A protein and the small-molecule ligand that binds it are described below.
Small molecule (SMILES): O=c1[nH]cnc2c1ncn2[C@@H]1O[C@H](COP(=O)(O)O)[C@@H](O)[C@H]1O

Sequence of chain 1.B:
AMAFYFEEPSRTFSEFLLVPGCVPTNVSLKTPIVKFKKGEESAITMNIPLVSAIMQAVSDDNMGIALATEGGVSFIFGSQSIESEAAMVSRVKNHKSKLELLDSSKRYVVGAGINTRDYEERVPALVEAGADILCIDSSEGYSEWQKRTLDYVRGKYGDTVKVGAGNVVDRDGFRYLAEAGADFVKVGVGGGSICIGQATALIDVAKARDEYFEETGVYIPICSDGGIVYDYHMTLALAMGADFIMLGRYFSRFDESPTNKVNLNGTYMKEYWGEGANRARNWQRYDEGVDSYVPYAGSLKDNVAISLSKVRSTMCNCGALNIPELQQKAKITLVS

Binding-site contacts:
Ligand atom P contacts residue ARG275 of chain 1.B at 3.6 Å.
Ligand atom O2' contacts residue GLY208 of chain 1.B at 3.3 Å (h-bond).
Ligand atom O5' contacts residue GLY252 of chain 1.B at 3.1 Å.
Ligand atom O2P contacts residue ARG275 of chain 1.B at 2.8 Å (salt-bridge).
Ligand atom C2' contacts residue ASP251 of chain 1.B at 3.6 Å.
Ligand atom O3P contacts residue ARG275 of chain 1.B at 3.1 Å (salt-bridge).
Ligand atom N3 contacts residue GLY208 of chain 1.B at 3.0 Å (h-bond).
Ligand atom C3' contacts residue MET60 of chain 1.B at 3.9 Å (hydrophobic).
Ligand atom N7 contacts residue ILE213 of chain 1.B at 3.3 Å.
Ligand atom N1 contacts residue GLY302 of chain 1.B at 3.7 Å.
Ligand atom O1P contacts residue GLY252 of chain 1.B at 3.6 Å.
Ligand atom C2 contacts residue GLY208 of chain 1.B at 3.6 Å.
Ligand atom C6 contacts residue GLY302 of chain 1.B at 3.7 Å.
Ligand atom C3' contacts residue ASP251 of chain 1.B at 3.5 Å.
Ligand atom O1P contacts residue ARG275 of chain 1.B at 2.9 Å (salt-bridge).
Ligand atom N7 contacts residue GLY300 of chain 1.B at 3.9 Å.
Ligand atom C5 contacts residue ILE213 of chain 1.B at 3.5 Å (hydrophobic).
Ligand atom O3P contacts residue GLY274 of chain 1.B at 2.5 Å (h-bond).
Ligand atom C5' contacts residue GLY274 of chain 1.B at 3.7 Å.
Ligand atom C2' contacts residue GLY208 of chain 1.B at 3.8 Å.
Ligand atom C6 contacts residue ILE211 of chain 1.B at 3.5 Å (hydrophobic).
Ligand atom O3P contacts residue LEU273 of chain 1.B at 3.5 Å.
Ligand atom C2 contacts residue GLY209 of chain 1.B at 3.5 Å.
Ligand atom O6 contacts residue GLY300 of chain 1.B at 3.4 Å.
Ligand atom O2P contacts residue TYR298 of chain 1.B at 3.4 Å (h-bond).
Ligand atom P contacts residue GLY274 of chain 1.B at 3.7 Å.
Ligand atom N3 contacts residue ILE213 of chain 1.B at 3.8 Å.
Ligand atom N3 contacts residue GLY207 of chain 1.B at 3.8 Å.
Ligand atom O2' contacts residue ASP251 of chain 1.B at 2.4 Å (salt-bridge).
Ligand atom O2' contacts residue ASN184 of chain 1.B at 3.8 Å.
Ligand atom O3' contacts residue MET272 of chain 1.B at 3.2 Å.
Ligand atom C4' contacts residue ASP251 of chain 1.B at 3.4 Å.
Ligand atom O1P contacts residue GLY253 of chain 1.B at 3.1 Å (h-bond).
Ligand atom N1 contacts residue ILE211 of chain 1.B at 2.4 Å (h-bond).
Ligand atom C2 contacts residue ILE211 of chain 1.B at 3.0 Å (hydrophobic).
Ligand atom O6 contacts residue GLU301 of chain 1.B at 3.4 Å (salt-bridge).
Ligand atom O6 contacts residue GLY302 of chain 1.B at 3.1 Å (h-bond).
Ligand atom O3' contacts residue ALA58 of chain 1.B at 3.2 Å.
Ligand atom C8 contacts residue ILE213 of chain 1.B at 3.8 Å (hydrophobic).
Ligand atom O3' contacts residue ASP251 of chain 1.B at 2.9 Å (salt-bridge).